Sequence of chain 1.B:
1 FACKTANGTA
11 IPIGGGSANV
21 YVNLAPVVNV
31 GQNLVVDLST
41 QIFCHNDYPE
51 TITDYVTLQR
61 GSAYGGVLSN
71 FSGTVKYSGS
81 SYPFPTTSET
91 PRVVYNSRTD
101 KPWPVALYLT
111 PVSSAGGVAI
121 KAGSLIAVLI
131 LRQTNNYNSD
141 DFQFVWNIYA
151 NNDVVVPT

Binding-site contacts:
Ligand atom C20 contacts residue ILE52 of chain 1.B at 3.6 Å (hydrophobic).
Ligand atom C9 contacts residue TYR48 of chain 1.B at 3.5 Å (hydrophobic).
Ligand atom O26 contacts residue PHE1 of chain 1.B at 2.6 Å (h-bond).
Ligand atom O23 contacts residue ASN135 of chain 1.B at 3.3 Å (h-bond).
Ligand atom C13 contacts residue TYR48 of chain 1.B at 3.6 Å (hydrophobic).
Ligand atom C18 contacts residue PHE1 of chain 1.B at 3.5 Å (hydrophobic).
Ligand atom C16 contacts residue PHE1 of chain 1.B at 3.7 Å (hydrophobic).
Ligand atom O25 contacts residue PHE1 of chain 1.B at 2.8 Å (h-bond).
Ligand atom C3 contacts residue TYR48 of chain 1.B at 3.6 Å (hydrophobic).
Ligand atom O23 contacts residue GLN133 of chain 1.B at 2.5 Å (h-bond).
Ligand atom O24 contacts residue GLN133 of chain 1.B at 3.1 Å (h-bond).
Ligand atom C20 contacts residue ASP47 of chain 1.B at 3.7 Å.
Ligand atom C17 contacts residue ILE52 of chain 1.B at 3.6 Å (hydrophobic).
Ligand atom O26 contacts residue ASP47 of chain 1.B at 3.0 Å (salt-bridge).
Ligand atom C14 contacts residue ASN135 of chain 1.B at 3.6 Å.
Ligand atom O24 contacts residue ASN135 of chain 1.B at 3.0 Å.
Ligand atom O23 contacts residue ASP140 of chain 1.B at 2.9 Å (salt-bridge).
Ligand atom C15 contacts residue PHE1 of chain 1.B at 3.6 Å (hydrophobic).
Ligand atom C11 contacts residue TYR48 of chain 1.B at 3.6 Å (hydrophobic).
Ligand atom O24 contacts residue ASP54 of chain 1.B at 3.0 Å (salt-bridge).
Ligand atom O25 contacts residue GLN133 of chain 1.B at 3.6 Å.
Ligand atom C8 contacts residue TYR48 of chain 1.B at 3.2 Å (hydrophobic).
Ligand atom C15 contacts residue GLN133 of chain 1.B at 3.2 Å.
Ligand atom O26 contacts residue ASN46 of chain 1.B at 2.6 Å (h-bond).
Ligand atom C16 contacts residue ASP140 of chain 1.B at 3.5 Å.
Ligand atom O21 contacts residue TYR48 of chain 1.B at 3.5 Å.
Ligand atom O21 contacts residue ARG98 of chain 1.B at 3.5 Å (salt-bridge).
Ligand atom O22 contacts residue PHE1 of chain 1.B at 2.8 Å (h-bond).
Ligand atom O21 contacts residue ASP47 of chain 1.B at 3.6 Å (salt-bridge).
Ligand atom C16 contacts residue ILE13 of chain 1.B at 3.6 Å (hydrophobic).
Ligand atom C14 contacts residue GLN133 of chain 1.B at 3.4 Å.
Ligand atom C20 contacts residue PHE1 of chain 1.B at 3.5 Å (hydrophobic).
Ligand atom C20 contacts residue ASN46 of chain 1.B at 2.9 Å.
Ligand atom C14 contacts residue ASP140 of chain 1.B at 3.2 Å.
Ligand atom O25 contacts residue ILE13 of chain 1.B at 3.0 Å.
Ligand atom O24 contacts residue ILE52 of chain 1.B at 3.3 Å.
Ligand atom O26 contacts residue ASP54 of chain 1.B at 2.7 Å (salt-bridge).
Ligand atom C10 contacts residue TYR48 of chain 1.B at 3.3 Å (hydrophobic).
Ligand atom C20 contacts residue ASP54 of chain 1.B at 3.7 Å.
Ligand atom C17 contacts residue PHE1 of chain 1.B at 3.4 Å (hydrophobic).

The protein below binds the small molecule below.
Small molecule (SMILES): COC(=O)c1cccc(-c2ccc(O[C@H]3O[C@H](CO)[C@@H](O)[C@H](O)[C@@H]3O)cc2)c1